Binding-site contacts:
Ligand atom C5 contacts residue LEU62 of chain 24.F at 3.8 Å (hydrophobic).
Ligand atom C5 contacts residue HIS155 of chain 24.F at 4.0 Å.
Ligand atom O6A contacts residue HIS94 of chain 24.F at 3.2 Å (h-bond).
Ligand atom O3 contacts residue LYS156 of chain 24.F at 3.0 Å.
Ligand atom SAG contacts residue THR4 of chain 24.F at 3.9 Å.
Ligand atom OBI contacts residue LYS156 of chain 24.F at 4.0 Å.
Ligand atom OAF contacts residue ALA158 of chain 24.F at 3.3 Å.
Ligand atom O6B contacts residue ARG157 of chain 24.F at 3.3 Å (salt-bridge).
Ligand atom O6A contacts residue LEU62 of chain 24.F at 3.4 Å.
Ligand atom O6B contacts residue HIS94 of chain 24.F at 4.0 Å.
Ligand atom OAH contacts residue THR4 of chain 24.F at 3.7 Å.
Ligand atom O4 contacts residue LYS156 of chain 24.F at 3.5 Å.
Ligand atom O5 contacts residue ARG157 of chain 24.F at 3.8 Å.
Ligand atom O6B contacts residue LEU62 of chain 24.F at 4.0 Å.
Ligand atom O4 contacts residue SER93 of chain 24.F at 3.0 Å (h-bond).
Ligand atom SAG contacts residue ARG157 of chain 24.F at 3.6 Å (salt-bridge).
Ligand atom O5 contacts residue HIS155 of chain 24.F at 3.6 Å.
Ligand atom C6 contacts residue HIS94 of chain 24.F at 3.9 Å.
Ligand atom C3 contacts residue LYS156 of chain 24.F at 4.0 Å.
Ligand atom O6B contacts residue HIS155 of chain 24.F at 3.3 Å (h-bond).
Ligand atom C6 contacts residue LEU62 of chain 24.F at 3.5 Å (hydrophobic).
Ligand atom O6A contacts residue HIS155 of chain 24.F at 3.8 Å.
Ligand atom O4 contacts residue HIS155 of chain 24.F at 3.5 Å (h-bond).
Ligand atom O6B contacts residue LYS156 of chain 24.F at 3.3 Å.
Ligand atom OAF contacts residue THR4 of chain 24.F at 2.9 Å (h-bond).
Ligand atom C3 contacts residue ALA158 of chain 24.F at 4.0 Å (hydrophobic).
Ligand atom O3 contacts residue ALA158 of chain 24.F at 3.0 Å (h-bond).
Ligand atom C2 contacts residue ALA158 of chain 24.F at 3.7 Å (hydrophobic).
Ligand atom O6A contacts residue SER93 of chain 24.F at 3.2 Å.
Ligand atom C4 contacts residue LYS156 of chain 24.F at 4.0 Å.
Ligand atom C3 contacts residue ARG157 of chain 24.F at 3.7 Å.
Ligand atom OAH contacts residue ARG157 of chain 24.F at 3.1 Å (salt-bridge).
Ligand atom OAH contacts residue LEU2 of chain 24.F at 2.8 Å (h-bond).
Ligand atom OAH contacts residue ASP3 of chain 24.F at 4.0 Å.
Ligand atom OAF contacts residue ARG157 of chain 24.F at 2.8 Å (salt-bridge).
Ligand atom O5B contacts residue LYS156 of chain 24.F at 3.3 Å.
Ligand atom O3 contacts residue ARG157 of chain 24.F at 3.3 Å (salt-bridge).
Ligand atom C6 contacts residue HIS155 of chain 24.F at 3.4 Å.
Ligand atom C6 contacts residue SER93 of chain 24.F at 4.0 Å.
Ligand atom O5 contacts residue LYS156 of chain 24.F at 3.4 Å.

Sequence of chain 24.F:
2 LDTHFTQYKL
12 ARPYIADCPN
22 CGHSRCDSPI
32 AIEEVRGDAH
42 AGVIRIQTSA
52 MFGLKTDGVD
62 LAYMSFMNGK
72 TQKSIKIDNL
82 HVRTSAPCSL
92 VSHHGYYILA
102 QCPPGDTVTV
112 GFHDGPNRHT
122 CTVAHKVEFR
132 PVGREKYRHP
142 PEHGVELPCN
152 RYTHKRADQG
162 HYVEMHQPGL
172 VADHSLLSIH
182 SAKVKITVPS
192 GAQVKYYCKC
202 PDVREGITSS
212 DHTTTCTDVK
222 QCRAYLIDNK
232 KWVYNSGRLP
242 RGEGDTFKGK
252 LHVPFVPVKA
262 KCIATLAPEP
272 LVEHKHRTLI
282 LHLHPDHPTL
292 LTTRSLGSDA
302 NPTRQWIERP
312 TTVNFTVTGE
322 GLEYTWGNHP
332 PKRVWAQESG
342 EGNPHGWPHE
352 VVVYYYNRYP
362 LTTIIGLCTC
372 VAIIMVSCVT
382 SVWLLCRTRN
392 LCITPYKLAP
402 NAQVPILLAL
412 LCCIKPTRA

The protein below binds the small molecule below.
Small molecule (SMILES): O=C(O)[C@@H]1O[C@H](O[C@H]2[C@@H](OS(=O)(=O)O)O[C@@H](O)[C@H](NS(=O)(=O)O)[C@H]2O)[C@@H](OS(=O)(=O)O)[C@H](O)[C@@H]1O